This protein binds this small molecule.
Small molecule (SMILES): CC(=O)N[C@H]1[C@H](O[C@H]2[C@H](O)[C@@H](NC(C)=O)CO[C@@H]2CO)O[C@H](CO)[C@@H](O[C@@H]2O[C@H](CO)[C@@H](O)[C@H](O)[C@@H]2O)[C@@H]1O

Binding-site contacts:
Ligand atom N2 contacts residue SER458 of chain 3.D at 4.3 Å.
Ligand atom C8 contacts residue NAG1 of chain 3.N at 4.4 Å.
Ligand atom C6 contacts residue GLU309 of chain 3.D at 3.9 Å.
Ligand atom O5 contacts residue GLU309 of chain 3.D at 3.4 Å (salt-bridge).
Ligand atom O7 contacts residue SER458 of chain 3.D at 4.1 Å.
Ligand atom O7 contacts residue NAG1 of chain 3.N at 3.2 Å.
Ligand atom C5 contacts residue GLU309 of chain 3.D at 3.6 Å.
Ligand atom C3 contacts residue ASN459 of chain 3.D at 4.1 Å.
Ligand atom C4 contacts residue ASN459 of chain 3.D at 4.4 Å.
Ligand atom C6 contacts residue ALA307 of chain 3.D at 4.2 Å (hydrophobic).
Ligand atom O6 contacts residue GLU309 of chain 3.D at 3.8 Å.
Ligand atom C7 contacts residue SER457 of chain 3.D at 3.8 Å.
Ligand atom C2 contacts residue ASN459 of chain 3.D at 2.8 Å.
Ligand atom C1 contacts residue GLU309 of chain 3.D at 3.8 Å.
Ligand atom C5 contacts residue ASN459 of chain 3.D at 3.6 Å.
Ligand atom N2 contacts residue SER457 of chain 3.D at 4.1 Å.
Ligand atom C7 contacts residue NAG1 of chain 3.N at 3.7 Å.
Ligand atom O7 contacts residue SER457 of chain 3.D at 2.8 Å (h-bond).
Ligand atom N2 contacts residue ASN459 of chain 3.D at 3.4 Å (h-bond).
Ligand atom N2 contacts residue NAG1 of chain 3.N at 4.2 Å.
Ligand atom C1 contacts residue ASN459 of chain 3.D at 1.6 Å.
Ligand atom O5 contacts residue ALA307 of chain 3.D at 3.8 Å.
Ligand atom C1 contacts residue SER458 of chain 3.D at 4.3 Å.
Ligand atom C7 contacts residue ASN459 of chain 3.D at 4.3 Å.
Ligand atom O5 contacts residue ASN459 of chain 3.D at 2.2 Å (h-bond).

Sequence of chain 3.D:
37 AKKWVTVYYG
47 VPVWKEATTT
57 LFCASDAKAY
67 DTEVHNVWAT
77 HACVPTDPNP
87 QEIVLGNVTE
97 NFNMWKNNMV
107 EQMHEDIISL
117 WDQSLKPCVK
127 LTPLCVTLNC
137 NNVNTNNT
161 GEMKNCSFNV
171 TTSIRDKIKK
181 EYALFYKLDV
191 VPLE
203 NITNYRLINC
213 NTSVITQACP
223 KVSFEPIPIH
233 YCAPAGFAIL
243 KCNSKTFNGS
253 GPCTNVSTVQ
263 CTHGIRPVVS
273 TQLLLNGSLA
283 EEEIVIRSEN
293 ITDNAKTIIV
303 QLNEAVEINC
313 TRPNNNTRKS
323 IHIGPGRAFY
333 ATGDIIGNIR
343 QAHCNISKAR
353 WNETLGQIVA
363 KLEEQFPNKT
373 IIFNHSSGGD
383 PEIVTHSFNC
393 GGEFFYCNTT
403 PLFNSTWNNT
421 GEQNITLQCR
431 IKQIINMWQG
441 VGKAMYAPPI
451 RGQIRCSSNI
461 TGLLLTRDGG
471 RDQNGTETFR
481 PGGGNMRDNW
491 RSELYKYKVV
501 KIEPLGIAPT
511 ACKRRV